Binding-site contacts:
Ligand atom O3 contacts residue VAL386 of chain 1.D at 3.5 Å.
Ligand atom C8 contacts residue GLY358 of chain 1.D at 3.5 Å.
Ligand atom O5 contacts residue ASN362 of chain 1.D at 2.4 Å (h-bond).
Ligand atom N2 contacts residue ASN362 of chain 1.D at 3.0 Å (h-bond).
Ligand atom O7 contacts residue ASN362 of chain 1.D at 4.1 Å.
Ligand atom C8 contacts residue LEU387 of chain 1.D at 3.7 Å (hydrophobic).
Ligand atom C1 contacts residue ASN362 of chain 1.D at 1.5 Å.
Ligand atom O7 contacts residue GLY358 of chain 1.D at 3.5 Å.
Ligand atom C5 contacts residue ASN362 of chain 1.D at 3.8 Å.
Ligand atom C8 contacts residue PHE357 of chain 1.D at 3.6 Å (hydrophobic).
Ligand atom C7 contacts residue GLY358 of chain 1.D at 3.7 Å.
Ligand atom C4 contacts residue ASN362 of chain 1.D at 4.3 Å.
Ligand atom C2 contacts residue ASN362 of chain 1.D at 2.5 Å.
Ligand atom C7 contacts residue PHE357 of chain 1.D at 4.4 Å (hydrophobic).
Ligand atom N2 contacts residue GLY358 of chain 1.D at 4.5 Å.
Ligand atom C8 contacts residue PHE361 of chain 1.D at 4.4 Å (hydrophobic).
Ligand atom C3 contacts residue ASN362 of chain 1.D at 3.9 Å.
Ligand atom C7 contacts residue ASN362 of chain 1.D at 3.8 Å.

This small molecule binds to this protein.
Small molecule (SMILES): CC(=O)N[C@@H]1[C@@H](O)[C@H](O)[C@@H](CO)O[C@H]1O

Sequence of chain 1.D:
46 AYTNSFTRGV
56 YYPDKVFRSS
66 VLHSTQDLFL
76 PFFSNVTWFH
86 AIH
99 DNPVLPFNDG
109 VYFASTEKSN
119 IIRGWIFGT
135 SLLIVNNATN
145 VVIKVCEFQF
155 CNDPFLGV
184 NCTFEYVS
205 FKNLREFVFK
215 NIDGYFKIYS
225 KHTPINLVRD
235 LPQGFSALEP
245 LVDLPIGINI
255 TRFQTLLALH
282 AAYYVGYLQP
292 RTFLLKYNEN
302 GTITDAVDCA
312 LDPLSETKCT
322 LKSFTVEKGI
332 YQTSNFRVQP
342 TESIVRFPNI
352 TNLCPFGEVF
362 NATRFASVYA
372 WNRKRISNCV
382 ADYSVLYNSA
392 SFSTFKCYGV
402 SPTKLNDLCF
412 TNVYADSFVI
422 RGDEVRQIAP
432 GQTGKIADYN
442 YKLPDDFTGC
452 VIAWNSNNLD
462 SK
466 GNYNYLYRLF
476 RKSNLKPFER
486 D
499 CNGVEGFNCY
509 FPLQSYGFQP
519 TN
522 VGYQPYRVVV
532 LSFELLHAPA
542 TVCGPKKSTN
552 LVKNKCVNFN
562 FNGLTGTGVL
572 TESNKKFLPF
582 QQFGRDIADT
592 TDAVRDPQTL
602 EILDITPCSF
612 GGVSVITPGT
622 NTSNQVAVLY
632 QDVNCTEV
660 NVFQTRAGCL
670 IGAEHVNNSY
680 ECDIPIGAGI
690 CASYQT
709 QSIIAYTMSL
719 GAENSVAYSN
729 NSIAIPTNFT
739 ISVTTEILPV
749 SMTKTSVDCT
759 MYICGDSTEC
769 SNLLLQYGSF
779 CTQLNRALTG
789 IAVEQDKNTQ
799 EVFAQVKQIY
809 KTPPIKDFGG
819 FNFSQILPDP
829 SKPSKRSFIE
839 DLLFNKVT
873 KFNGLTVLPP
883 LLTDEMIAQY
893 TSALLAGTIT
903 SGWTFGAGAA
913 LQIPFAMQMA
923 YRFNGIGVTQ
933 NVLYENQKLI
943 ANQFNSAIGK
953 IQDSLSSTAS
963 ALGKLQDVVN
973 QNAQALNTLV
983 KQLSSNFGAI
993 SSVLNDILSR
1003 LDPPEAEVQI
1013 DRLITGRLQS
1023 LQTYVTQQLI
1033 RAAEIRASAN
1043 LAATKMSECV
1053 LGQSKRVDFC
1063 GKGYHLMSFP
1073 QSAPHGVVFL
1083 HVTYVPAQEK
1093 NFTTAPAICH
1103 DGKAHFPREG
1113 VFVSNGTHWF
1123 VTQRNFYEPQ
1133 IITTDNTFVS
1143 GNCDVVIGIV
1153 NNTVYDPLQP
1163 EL